Binding-site contacts:
Ligand atom C8 contacts residue ILE343 of chain 2.A at 3.6 Å (hydrophobic).
Ligand atom C8 contacts residue TRP328 of chain 2.A at 2.5 Å (hydrophobic).
Ligand atom C2 contacts residue ASN370 of chain 2.A at 2.9 Å.
Ligand atom O7 contacts residue GLU375 of chain 2.A at 4.4 Å.
Ligand atom C5 contacts residue ASN370 of chain 2.A at 3.3 Å.
Ligand atom C6 contacts residue ASN370 of chain 2.A at 4.3 Å.
Ligand atom C1 contacts residue ASN370 of chain 2.A at 1.4 Å.
Ligand atom O7 contacts residue ASN370 of chain 2.A at 3.9 Å.
Ligand atom O7 contacts residue TRP328 of chain 2.A at 3.2 Å.
Ligand atom C8 contacts residue TYR330 of chain 2.A at 3.1 Å (hydrophobic).
Ligand atom O7 contacts residue TYR330 of chain 2.A at 4.2 Å.
Ligand atom C7 contacts residue TYR330 of chain 2.A at 4.0 Å (hydrophobic).
Ligand atom C3 contacts residue ASN370 of chain 2.A at 4.1 Å.
Ligand atom N2 contacts residue TRP328 of chain 2.A at 3.9 Å.
Ligand atom C7 contacts residue ASN370 of chain 2.A at 4.2 Å.
Ligand atom C4 contacts residue ASN370 of chain 2.A at 4.2 Å.
Ligand atom C7 contacts residue TRP328 of chain 2.A at 3.1 Å (hydrophobic).
Ligand atom O6 contacts residue PRO368 of chain 2.A at 4.4 Å.
Ligand atom O5 contacts residue ASN370 of chain 2.A at 2.1 Å (h-bond).
Ligand atom N2 contacts residue ASN370 of chain 2.A at 3.5 Å (h-bond).
Ligand atom O6 contacts residue ASN370 of chain 2.A at 4.3 Å.

Sequence of chain 2.A:
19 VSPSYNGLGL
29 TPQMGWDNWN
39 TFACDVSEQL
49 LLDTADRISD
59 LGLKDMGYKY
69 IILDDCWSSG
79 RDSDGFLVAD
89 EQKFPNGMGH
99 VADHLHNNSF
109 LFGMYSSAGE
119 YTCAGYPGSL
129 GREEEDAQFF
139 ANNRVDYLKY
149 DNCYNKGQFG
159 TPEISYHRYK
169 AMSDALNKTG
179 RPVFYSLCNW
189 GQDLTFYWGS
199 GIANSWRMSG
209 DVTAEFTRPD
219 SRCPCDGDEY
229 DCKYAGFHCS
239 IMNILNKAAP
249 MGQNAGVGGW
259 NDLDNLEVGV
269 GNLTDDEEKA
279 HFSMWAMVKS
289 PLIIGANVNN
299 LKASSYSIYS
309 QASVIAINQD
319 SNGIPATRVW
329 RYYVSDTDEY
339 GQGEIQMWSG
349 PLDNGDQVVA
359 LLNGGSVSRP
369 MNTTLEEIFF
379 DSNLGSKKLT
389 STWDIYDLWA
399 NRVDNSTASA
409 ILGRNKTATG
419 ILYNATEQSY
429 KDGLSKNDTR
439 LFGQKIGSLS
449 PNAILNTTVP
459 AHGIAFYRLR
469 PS

The small molecule below binds the protein below.
Small molecule (SMILES): CC(=O)N[C@@H]1[C@@H](O)[C@H](O)[C@@H](CO)O[C@H]1O